Sequence of chain 1.C:
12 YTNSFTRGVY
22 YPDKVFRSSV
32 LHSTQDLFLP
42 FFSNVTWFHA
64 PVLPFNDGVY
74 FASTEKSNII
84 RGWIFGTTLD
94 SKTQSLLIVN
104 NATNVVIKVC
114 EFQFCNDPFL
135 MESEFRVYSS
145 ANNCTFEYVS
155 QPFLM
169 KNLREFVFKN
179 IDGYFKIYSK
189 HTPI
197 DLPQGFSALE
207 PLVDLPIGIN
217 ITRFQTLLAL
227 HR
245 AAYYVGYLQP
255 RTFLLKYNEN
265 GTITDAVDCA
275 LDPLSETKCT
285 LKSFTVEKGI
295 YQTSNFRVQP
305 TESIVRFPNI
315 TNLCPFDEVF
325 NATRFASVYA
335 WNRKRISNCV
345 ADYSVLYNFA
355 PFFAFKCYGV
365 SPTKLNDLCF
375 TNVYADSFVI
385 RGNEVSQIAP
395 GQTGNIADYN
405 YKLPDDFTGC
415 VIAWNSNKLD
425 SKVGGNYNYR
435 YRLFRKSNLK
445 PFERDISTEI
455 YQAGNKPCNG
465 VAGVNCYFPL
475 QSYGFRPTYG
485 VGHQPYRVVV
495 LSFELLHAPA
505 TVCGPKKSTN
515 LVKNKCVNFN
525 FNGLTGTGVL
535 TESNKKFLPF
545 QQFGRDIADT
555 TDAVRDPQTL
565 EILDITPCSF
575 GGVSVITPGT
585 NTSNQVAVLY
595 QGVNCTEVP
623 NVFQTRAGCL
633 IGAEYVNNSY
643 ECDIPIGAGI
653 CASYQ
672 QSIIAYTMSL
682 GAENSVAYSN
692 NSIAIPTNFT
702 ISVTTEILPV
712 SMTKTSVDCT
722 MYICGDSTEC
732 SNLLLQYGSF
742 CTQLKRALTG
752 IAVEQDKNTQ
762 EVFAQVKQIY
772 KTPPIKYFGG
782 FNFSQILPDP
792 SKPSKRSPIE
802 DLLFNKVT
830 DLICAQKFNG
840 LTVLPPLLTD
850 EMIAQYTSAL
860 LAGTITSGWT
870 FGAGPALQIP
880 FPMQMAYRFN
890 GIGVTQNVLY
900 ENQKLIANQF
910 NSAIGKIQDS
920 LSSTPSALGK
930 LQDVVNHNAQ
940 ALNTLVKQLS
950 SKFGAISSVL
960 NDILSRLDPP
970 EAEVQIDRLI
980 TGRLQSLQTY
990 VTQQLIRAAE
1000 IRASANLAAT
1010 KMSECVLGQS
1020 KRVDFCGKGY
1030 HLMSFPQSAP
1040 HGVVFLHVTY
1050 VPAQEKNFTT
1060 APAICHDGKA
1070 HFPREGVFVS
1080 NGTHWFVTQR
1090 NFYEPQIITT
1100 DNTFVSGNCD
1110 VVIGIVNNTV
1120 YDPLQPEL

Binding-site contacts:
Ligand atom O5 contacts residue ASN1116 of chain 1.C at 4.2 Å.
Ligand atom C2 contacts residue ASN1116 of chain 1.C at 3.1 Å.
Ligand atom C4 contacts residue ASN1116 of chain 1.C at 4.5 Å.
Ligand atom C5 contacts residue ASN1116 of chain 1.C at 4.3 Å.
Ligand atom O6 contacts residue ASN1116 of chain 1.C at 4.2 Å.
Ligand atom C3 contacts residue ASN1116 of chain 1.C at 4.4 Å.
Ligand atom C6 contacts residue ASN1116 of chain 1.C at 3.7 Å.
Ligand atom C1 contacts residue ASN1116 of chain 1.C at 3.1 Å.
Ligand atom N2 contacts residue ASN1116 of chain 1.C at 3.8 Å.

A protein and the small-molecule ligand that binds it are described below.
Small molecule (SMILES): CC(=O)N[C@H]1[C@H](O[C@H]2[C@H](O)[C@@H](NC(C)=O)CO[C@@H]2CO)O[C@H](CO)[C@@H](O)[C@@H]1O